This small molecule binds to this protein.
Small molecule (SMILES): CN(C)c1nc2c(Br)c(Br)c(Br)c(Br)c2[nH]1

Binding-site contacts:
Ligand atom N14 contacts residue ILE169 of chain 1.A at 3.3 Å.
Ligand atom BR9 contacts residue MET158 of chain 1.A at 3.9 Å.
Ligand atom N6 contacts residue VAL48 of chain 1.A at 3.9 Å.
Ligand atom N15 contacts residue ILE169 of chain 1.A at 4.2 Å.
Ligand atom BR11 contacts residue ILE169 of chain 1.A at 4.0 Å.
Ligand atom C13 contacts residue VAL48 of chain 1.A at 3.6 Å (hydrophobic).
Ligand atom C16 contacts residue VAL48 of chain 1.A at 3.8 Å (hydrophobic).
Ligand atom C4 contacts residue MET158 of chain 1.A at 3.6 Å (hydrophobic).
Ligand atom BR1 contacts residue GLU109 of chain 1.A at 3.4 Å.
Ligand atom BR9 contacts residue VAL111 of chain 1.A at 3.2 Å.
Ligand atom C8 contacts residue VAL48 of chain 1.A at 4.0 Å (hydrophobic).
Ligand atom BR9 contacts residue ILE61 of chain 1.A at 3.7 Å.
Ligand atom C3 contacts residue MET158 of chain 1.A at 3.8 Å (hydrophobic).
Ligand atom N6 contacts residue ILE169 of chain 1.A at 3.8 Å.
Ligand atom C8 contacts residue MET158 of chain 1.A at 4.3 Å (hydrophobic).
Ligand atom C7 contacts residue VAL48 of chain 1.A at 4.2 Å (hydrophobic).
Ligand atom BR11 contacts residue PHE108 of chain 1.A at 3.5 Å.
Ligand atom C3 contacts residue ILE61 of chain 1.A at 3.9 Å (hydrophobic).
Ligand atom C7 contacts residue ILE169 of chain 1.A at 3.3 Å (hydrophobic).
Ligand atom BR1 contacts residue VAL111 of chain 1.A at 3.9 Å.
Ligand atom BR10 contacts residue DMS1 of chain 1.D at 3.4 Å.
Ligand atom N14 contacts residue VAL48 of chain 1.A at 3.9 Å.
Ligand atom C8 contacts residue ILE169 of chain 1.A at 3.7 Å (hydrophobic).
Ligand atom C5 contacts residue ILE169 of chain 1.A at 3.8 Å (hydrophobic).
Ligand atom BR9 contacts residue DMS1 of chain 1.D at 3.8 Å.
Ligand atom BR10 contacts residue MET158 of chain 1.A at 3.7 Å.
Ligand atom C2 contacts residue MET158 of chain 1.A at 4.1 Å (hydrophobic).
Ligand atom C5 contacts residue ILE61 of chain 1.A at 4.0 Å (hydrophobic).
Ligand atom N15 contacts residue VAL48 of chain 1.A at 3.4 Å.
Ligand atom BR10 contacts residue VAL40 of chain 1.A at 4.3 Å.
Ligand atom BR11 contacts residue VAL90 of chain 1.A at 4.1 Å.
Ligand atom C17 contacts residue SER46 of chain 1.A at 4.0 Å.
Ligand atom BR11 contacts residue ILE61 of chain 1.A at 4.2 Å.
Ligand atom C16 contacts residue ARG42 of chain 1.A at 3.6 Å.
Ligand atom BR1 contacts residue VAL90 of chain 1.A at 4.1 Å.
Ligand atom BR1 contacts residue ILE61 of chain 1.A at 3.7 Å.
Ligand atom C2 contacts residue ILE61 of chain 1.A at 3.9 Å (hydrophobic).
Ligand atom C13 contacts residue ILE169 of chain 1.A at 3.5 Å (hydrophobic).
Ligand atom C17 contacts residue ASP170 of chain 1.A at 3.8 Å.
Ligand atom C17 contacts residue VAL48 of chain 1.A at 3.8 Å (hydrophobic).

Sequence of chain 1.A:
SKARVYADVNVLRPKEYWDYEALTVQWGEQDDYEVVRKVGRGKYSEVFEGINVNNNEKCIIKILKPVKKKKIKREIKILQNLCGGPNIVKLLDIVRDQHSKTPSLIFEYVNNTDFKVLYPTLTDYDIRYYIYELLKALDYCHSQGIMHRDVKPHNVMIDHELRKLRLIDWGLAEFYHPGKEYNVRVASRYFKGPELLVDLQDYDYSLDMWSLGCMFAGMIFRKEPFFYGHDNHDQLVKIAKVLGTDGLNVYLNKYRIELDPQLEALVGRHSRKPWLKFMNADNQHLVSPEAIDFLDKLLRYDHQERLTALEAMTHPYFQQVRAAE